Sequence of chain 1.C:
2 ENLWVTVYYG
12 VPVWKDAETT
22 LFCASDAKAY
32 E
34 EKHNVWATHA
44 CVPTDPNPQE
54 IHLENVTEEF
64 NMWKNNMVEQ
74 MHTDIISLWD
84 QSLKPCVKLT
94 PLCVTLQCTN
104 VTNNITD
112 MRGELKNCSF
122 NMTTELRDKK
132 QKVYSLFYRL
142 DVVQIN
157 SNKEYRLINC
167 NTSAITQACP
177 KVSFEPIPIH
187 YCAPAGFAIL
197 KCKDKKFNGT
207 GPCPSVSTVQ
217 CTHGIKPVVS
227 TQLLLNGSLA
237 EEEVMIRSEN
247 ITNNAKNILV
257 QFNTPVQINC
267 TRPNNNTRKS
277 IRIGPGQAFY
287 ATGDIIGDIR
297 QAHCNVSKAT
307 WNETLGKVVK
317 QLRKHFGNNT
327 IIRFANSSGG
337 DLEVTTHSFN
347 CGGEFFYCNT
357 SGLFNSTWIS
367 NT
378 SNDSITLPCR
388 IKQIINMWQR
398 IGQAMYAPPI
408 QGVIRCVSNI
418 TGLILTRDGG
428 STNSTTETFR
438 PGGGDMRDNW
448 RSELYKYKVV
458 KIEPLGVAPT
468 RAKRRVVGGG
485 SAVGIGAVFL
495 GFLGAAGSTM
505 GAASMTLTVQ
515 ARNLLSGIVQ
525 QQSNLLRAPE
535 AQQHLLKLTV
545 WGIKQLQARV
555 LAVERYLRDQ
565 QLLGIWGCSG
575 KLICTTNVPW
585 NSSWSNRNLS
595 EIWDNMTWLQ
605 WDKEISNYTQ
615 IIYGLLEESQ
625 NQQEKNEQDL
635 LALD

Binding-site contacts:
Ligand atom O7 contacts residue ARG278 of chain 1.C at 3.0 Å (salt-bridge).
Ligand atom C8 contacts residue THR168 of chain 2.C at 4.2 Å.
Ligand atom O5 contacts residue ARG162 of chain 2.C at 3.2 Å (salt-bridge).
Ligand atom C1 contacts residue ARG162 of chain 2.C at 4.0 Å.
Ligand atom C6 contacts residue VAL144 of chain 2.C at 3.9 Å (hydrophobic).
Ligand atom C1 contacts residue THR168 of chain 2.C at 4.1 Å.
Ligand atom C7 contacts residue ARG278 of chain 1.C at 4.0 Å.
Ligand atom C3 contacts residue MAN1 of chain 2.GA at 2.7 Å.
Ligand atom O5 contacts residue ASN167 of chain 2.C at 2.6 Å (h-bond).
Ligand atom C8 contacts residue ARG278 of chain 1.C at 4.4 Å.
Ligand atom C5 contacts residue ARG162 of chain 2.C at 4.0 Å.
Ligand atom O2 contacts residue MAN1 of chain 2.GA at 2.9 Å.
Ligand atom C3 contacts residue ASN167 of chain 2.C at 3.8 Å.
Ligand atom N2 contacts residue THR168 of chain 2.C at 3.9 Å.
Ligand atom O7 contacts residue ASN167 of chain 2.C at 3.0 Å (h-bond).
Ligand atom O3 contacts residue MAN1 of chain 2.GA at 1.6 Å.
Ligand atom C2 contacts residue MAN1 of chain 2.GA at 3.2 Å.
Ligand atom C4 contacts residue ASN167 of chain 2.C at 4.3 Å.
Ligand atom N2 contacts residue ASN167 of chain 2.C at 2.7 Å (h-bond).
Ligand atom C5 contacts residue ASN167 of chain 2.C at 3.8 Å.
Ligand atom C7 contacts residue THR168 of chain 2.C at 4.3 Å.
Ligand atom O4 contacts residue MAN1 of chain 2.GA at 3.8 Å.
Ligand atom C7 contacts residue ASN167 of chain 2.C at 3.0 Å.
Ligand atom C4 contacts residue MAN1 of chain 2.GA at 3.3 Å.
Ligand atom O6 contacts residue ARG162 of chain 2.C at 4.0 Å.
Ligand atom C8 contacts residue ASN167 of chain 2.C at 4.1 Å.
Ligand atom C1 contacts residue ASN167 of chain 2.C at 1.5 Å.
Ligand atom C2 contacts residue ASN167 of chain 2.C at 2.5 Å.
Ligand atom C6 contacts residue ARG162 of chain 2.C at 3.8 Å.

Sequence of chain 2.C:
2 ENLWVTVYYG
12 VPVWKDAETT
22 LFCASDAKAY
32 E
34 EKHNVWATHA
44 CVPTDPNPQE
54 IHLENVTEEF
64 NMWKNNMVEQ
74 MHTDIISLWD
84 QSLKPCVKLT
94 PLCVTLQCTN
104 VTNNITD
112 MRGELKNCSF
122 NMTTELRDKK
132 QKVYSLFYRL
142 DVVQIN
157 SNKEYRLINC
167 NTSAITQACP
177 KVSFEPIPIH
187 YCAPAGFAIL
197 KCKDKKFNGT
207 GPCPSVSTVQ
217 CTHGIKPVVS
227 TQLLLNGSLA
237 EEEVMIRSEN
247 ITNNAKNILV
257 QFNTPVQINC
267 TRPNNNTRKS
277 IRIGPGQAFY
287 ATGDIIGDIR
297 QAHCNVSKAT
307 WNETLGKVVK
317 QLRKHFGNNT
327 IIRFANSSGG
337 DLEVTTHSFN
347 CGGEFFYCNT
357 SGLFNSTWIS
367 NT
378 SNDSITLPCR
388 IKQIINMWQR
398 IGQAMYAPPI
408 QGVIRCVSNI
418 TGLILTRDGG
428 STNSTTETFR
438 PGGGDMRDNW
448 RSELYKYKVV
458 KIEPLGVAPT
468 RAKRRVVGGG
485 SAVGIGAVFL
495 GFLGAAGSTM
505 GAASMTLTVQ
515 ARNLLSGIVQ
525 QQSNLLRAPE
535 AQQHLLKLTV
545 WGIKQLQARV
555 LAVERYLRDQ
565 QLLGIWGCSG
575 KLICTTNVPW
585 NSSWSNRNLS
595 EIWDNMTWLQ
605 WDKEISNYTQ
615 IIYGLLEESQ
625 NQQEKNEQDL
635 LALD

The small molecule below binds the protein below.
Small molecule (SMILES): CC(=O)N[C@H]1[C@H](O[C@H]2[C@H](O)[C@@H](NC(C)=O)CO[C@@H]2CO)O[C@H](CO)[C@@H](O[C@@H]2O[C@H](CO)[C@@H](O)[C@H](O)[C@@H]2O)[C@@H]1O